Binding-site contacts:
Ligand atom C1 contacts residue TYR153 of chain 1.A at 3.4 Å (hydrophobic).
Ligand atom C1 contacts residue SER130 of chain 1.A at 3.4 Å.
Ligand atom O9 contacts residue TYR92 of chain 1.A at 3.3 Å (h-bond).
Ligand atom C8 contacts residue TYR92 of chain 1.A at 3.6 Å (hydrophobic).
Ligand atom O1A contacts residue ILE220 of chain 1.A at 3.3 Å.
Ligand atom O4 contacts residue THR129 of chain 1.A at 3.7 Å.
Ligand atom C8 contacts residue LEU188 of chain 1.A at 3.7 Å (hydrophobic).
Ligand atom C1 contacts residue PHE187 of chain 1.A at 3.7 Å (hydrophobic).
Ligand atom C7 contacts residue TRP147 of chain 1.A at 3.8 Å (hydrophobic).
Ligand atom C4 contacts residue ASP219 of chain 1.A at 3.7 Å.
Ligand atom C5 contacts residue TYR153 of chain 1.A at 3.6 Å (hydrophobic).
Ligand atom O2 contacts residue PHE187 of chain 1.A at 3.3 Å.
Ligand atom C11 contacts residue TRP147 of chain 1.A at 3.6 Å (hydrophobic).
Ligand atom C10 contacts residue LEU188 of chain 1.A at 3.6 Å (hydrophobic).
Ligand atom C3 contacts residue ASP219 of chain 1.A at 3.7 Å.
Ligand atom O1A contacts residue SER130 of chain 1.A at 2.7 Å (h-bond).
Ligand atom N5 contacts residue TRP147 of chain 1.A at 3.7 Å.
Ligand atom O8 contacts residue TRP147 of chain 1.A at 3.8 Å.
Ligand atom O9 contacts residue SER222 of chain 1.A at 2.8 Å (h-bond).
Ligand atom O8 contacts residue ILE220 of chain 1.A at 3.6 Å.
Ligand atom O8 contacts residue TYR92 of chain 1.A at 2.9 Å (h-bond).
Ligand atom C4 contacts residue THR129 of chain 1.A at 3.4 Å.
Ligand atom O10 contacts residue LEU188 of chain 1.A at 3.2 Å.
Ligand atom N5 contacts residue THR129 of chain 1.A at 3.1 Å (h-bond).
Ligand atom C9 contacts residue SER222 of chain 1.A at 3.7 Å.
Ligand atom O1B contacts residue SER131 of chain 1.A at 2.7 Å (h-bond).
Ligand atom O3 contacts residue ASP219 of chain 1.A at 3.0 Å (salt-bridge).
Ligand atom C5 contacts residue THR129 of chain 1.A at 3.8 Å.
Ligand atom N2 contacts residue TYR153 of chain 1.A at 3.8 Å.
Ligand atom C6 contacts residue TYR153 of chain 1.A at 3.8 Å (hydrophobic).
Ligand atom O7 contacts residue LEU188 of chain 1.A at 3.6 Å.
Ligand atom C11 contacts residue THR149 of chain 1.A at 3.8 Å.
Ligand atom O4 contacts residue ASP219 of chain 1.A at 2.8 Å (salt-bridge).
Ligand atom C3 contacts residue PHE187 of chain 1.A at 3.8 Å (hydrophobic).
Ligand atom C9 contacts residue TYR92 of chain 1.A at 3.2 Å (hydrophobic).
Ligand atom C8 contacts residue PHE187 of chain 1.A at 3.8 Å (hydrophobic).
Ligand atom N2 contacts residue PHE187 of chain 1.A at 3.9 Å.
Ligand atom C1 contacts residue SER131 of chain 1.A at 3.7 Å.
Ligand atom O1B contacts residue SER130 of chain 1.A at 3.3 Å.
Ligand atom C11 contacts residue GLY128 of chain 1.A at 3.6 Å.

Sequence of chain 1.A:
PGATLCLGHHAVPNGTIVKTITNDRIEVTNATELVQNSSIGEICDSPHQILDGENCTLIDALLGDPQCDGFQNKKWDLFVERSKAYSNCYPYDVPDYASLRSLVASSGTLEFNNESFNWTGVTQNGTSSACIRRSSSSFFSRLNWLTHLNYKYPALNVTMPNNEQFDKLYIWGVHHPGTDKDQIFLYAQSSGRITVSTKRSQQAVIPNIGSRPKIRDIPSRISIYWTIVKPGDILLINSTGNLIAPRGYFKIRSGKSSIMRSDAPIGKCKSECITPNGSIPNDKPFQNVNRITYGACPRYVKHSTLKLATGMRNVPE

This protein binds this small molecule.
Small molecule (SMILES): CC(=O)N[C@@H]1[C@@H](O)[C@H](O[C@@H]2O[C@H](CO)[C@H](O)[C@H](O[C@@H]3O[C@H](CO)[C@@H](O[C@@H]4O[C@H](CO[C@]5(C(=O)O)C[C@H](O)[C@@H](NC(C)=O)[C@H]([C@H](O)[C@H](O)CO)O5)[C@H](O)[C@H](O)[C@H]4O)[C@H](O)[C@H]3NC(C)=O)[C@H]2O)[C@@H](CO)O[C@H]1O